Sequence of chain 1.N:
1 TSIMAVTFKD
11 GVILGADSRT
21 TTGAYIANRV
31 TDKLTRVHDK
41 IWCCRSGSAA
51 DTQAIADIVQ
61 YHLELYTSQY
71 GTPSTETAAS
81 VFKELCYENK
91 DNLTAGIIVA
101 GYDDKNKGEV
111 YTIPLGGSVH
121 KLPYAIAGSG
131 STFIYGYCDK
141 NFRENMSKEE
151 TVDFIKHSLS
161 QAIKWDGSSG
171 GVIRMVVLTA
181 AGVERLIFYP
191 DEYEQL

Binding-site contacts:
Ligand atom C6 contacts residue THR21 of chain 1.N at 3.2 Å.
Ligand atom C14 contacts residue LYS33 of chain 1.N at 3.9 Å.
Ligand atom C11 contacts residue THR52 of chain 1.N at 3.9 Å.
Ligand atom CL contacts residue GLY23 of chain 1.N at 3.6 Å.
Ligand atom C19 contacts residue GLY47 of chain 1.N at 3.5 Å.
Ligand atom C12 contacts residue THR52 of chain 1.N at 3.7 Å.
Ligand atom C13 contacts residue ARG45 of chain 1.N at 3.9 Å.
Ligand atom C10 contacts residue GLY47 of chain 1.N at 3.1 Å.
Ligand atom O17 contacts residue THR1 of chain 1.N at 2.3 Å (h-bond).
Ligand atom C16 contacts residue THR1 of chain 1.N at 1.4 Å.
Ligand atom C12 contacts residue ALA49 of chain 1.N at 3.8 Å (hydrophobic).
Ligand atom O20 contacts residue GLY47 of chain 1.N at 3.5 Å (h-bond).
Ligand atom C8 contacts residue THR1 of chain 1.N at 3.1 Å.
Ligand atom C2 contacts residue THR21 of chain 1.N at 3.2 Å.
Ligand atom C11 contacts residue SER46 of chain 1.N at 3.9 Å.
Ligand atom C7 contacts residue GLY47 of chain 1.N at 3.9 Å.
Ligand atom C4 contacts residue THR1 of chain 1.N at 2.9 Å.
Ligand atom C11 contacts residue ARG45 of chain 1.N at 3.6 Å.
Ligand atom C9 contacts residue THR1 of chain 1.N at 3.5 Å.
Ligand atom C8 contacts residue ARG19 of chain 1.N at 3.9 Å.
Ligand atom C6 contacts residue SER168 of chain 1.N at 3.2 Å.
Ligand atom O5 contacts residue THR1 of chain 1.N at 2.9 Å (h-bond).
Ligand atom C11 contacts residue SER48 of chain 1.N at 4.0 Å.
Ligand atom O5 contacts residue SER168 of chain 1.N at 3.7 Å.
Ligand atom C7 contacts residue THR1 of chain 1.N at 2.4 Å.
Ligand atom C6 contacts residue THR1 of chain 1.N at 3.1 Å.
Ligand atom C11 contacts residue GLY47 of chain 1.N at 3.5 Å.
Ligand atom C9 contacts residue LYS33 of chain 1.N at 3.8 Å.
Ligand atom O15 contacts residue THR20 of chain 1.N at 3.7 Å.
Ligand atom C8 contacts residue LYS33 of chain 1.N at 4.0 Å.
Ligand atom C6 contacts residue ARG19 of chain 1.N at 3.6 Å.
Ligand atom C12 contacts residue ARG45 of chain 1.N at 3.3 Å.
Ligand atom C13 contacts residue LYS33 of chain 1.N at 3.8 Å.
Ligand atom O17 contacts residue GLY47 of chain 1.N at 3.1 Å (h-bond).
Ligand atom N18 contacts residue THR1 of chain 1.N at 3.6 Å (h-bond).
Ligand atom C21 contacts residue SER168 of chain 1.N at 3.7 Å.
Ligand atom C3 contacts residue THR21 of chain 1.N at 3.8 Å.
Ligand atom O17 contacts residue SER46 of chain 1.N at 3.7 Å.
Ligand atom N18 contacts residue GLY47 of chain 1.N at 2.8 Å (h-bond).
Ligand atom C14 contacts residue THR20 of chain 1.N at 3.8 Å.

A small-molecule ligand and the protein it binds are described below.
Small molecule (SMILES): C[C@]1(O)[C@@H](CCCCl)C(=O)N[C@]1(C=O)[C@@H](O)[C@@H]1C=CCCC1